Sequence of chain 1.A:
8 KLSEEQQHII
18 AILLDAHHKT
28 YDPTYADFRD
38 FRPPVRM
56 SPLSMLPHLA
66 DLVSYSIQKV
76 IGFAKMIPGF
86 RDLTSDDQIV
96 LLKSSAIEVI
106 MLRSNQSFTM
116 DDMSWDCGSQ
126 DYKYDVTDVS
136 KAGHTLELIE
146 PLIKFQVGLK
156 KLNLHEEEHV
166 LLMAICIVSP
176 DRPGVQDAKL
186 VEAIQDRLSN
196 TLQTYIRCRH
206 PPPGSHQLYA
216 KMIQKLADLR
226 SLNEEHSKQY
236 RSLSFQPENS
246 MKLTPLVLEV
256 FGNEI

Binding-site contacts:
Ligand atom O1 contacts residue ARG108 of chain 1.A at 2.8 Å (salt-bridge).
Ligand atom C24 contacts residue HIS231 of chain 1.A at 3.6 Å.
Ligand atom C1 contacts residue SER71 of chain 1.A at 3.7 Å.
Ligand atom C9 contacts residue TRP120 of chain 1.A at 3.4 Å (hydrophobic).
Ligand atom C26 contacts residue LEU61 of chain 1.A at 3.7 Å (hydrophobic).
Ligand atom C26 contacts residue HIS139 of chain 1.A at 3.5 Å.
Ligand atom C25 contacts residue HIS231 of chain 1.A at 3.7 Å.
Ligand atom C28 contacts residue SER71 of chain 1.A at 3.6 Å.
Ligand atom C28 contacts residue PHE35 of chain 1.A at 3.8 Å (hydrophobic).
Ligand atom C24 contacts residue VAL68 of chain 1.A at 3.8 Å (hydrophobic).
Ligand atom C24 contacts residue HIS139 of chain 1.A at 3.9 Å.
Ligand atom C3 contacts residue TYR28 of chain 1.A at 3.3 Å (hydrophobic).
Ligand atom O3 contacts residue HIS231 of chain 1.A at 2.7 Å (h-bond).
Ligand atom C10 contacts residue SER71 of chain 1.A at 3.7 Å.
Ligand atom O2 contacts residue SER112 of chain 1.A at 3.0 Å (h-bond).
Ligand atom C2 contacts residue TYR28 of chain 1.A at 3.8 Å (hydrophobic).
Ligand atom C15 contacts residue MET106 of chain 1.A at 3.9 Å (hydrophobic).
Ligand atom C3 contacts residue CYS122 of chain 1.A at 4.0 Å (hydrophobic).
Ligand atom C6 contacts residue TRP120 of chain 1.A at 4.0 Å (hydrophobic).
Ligand atom C18 contacts residue VAL68 of chain 1.A at 3.5 Å (hydrophobic).
Ligand atom C28 contacts residue ARG108 of chain 1.A at 3.9 Å.
Ligand atom C3 contacts residue TYR32 of chain 1.A at 3.7 Å (hydrophobic).
Ligand atom C3 contacts residue SER112 of chain 1.A at 3.7 Å.
Ligand atom C4 contacts residue CYS122 of chain 1.A at 3.5 Å (hydrophobic).
Ligand atom O1 contacts residue SER71 of chain 1.A at 2.8 Å (h-bond).
Ligand atom C5 contacts residue SER109 of chain 1.A at 3.8 Å.
Ligand atom O3 contacts residue TYR235 of chain 1.A at 3.7 Å.
Ligand atom C12 contacts residue VAL134 of chain 1.A at 3.8 Å (hydrophobic).
Ligand atom O2 contacts residue SER109 of chain 1.A at 3.3 Å.
Ligand atom C23 contacts residue HIS139 of chain 1.A at 3.5 Å.
Ligand atom C25 contacts residue HIS139 of chain 1.A at 3.5 Å.
Ligand atom C16 contacts residue MET106 of chain 1.A at 3.9 Å (hydrophobic).
Ligand atom C10 contacts residue SER109 of chain 1.A at 3.8 Å.
Ligand atom C6 contacts residue SER109 of chain 1.A at 3.6 Å.
Ligand atom O3 contacts residue HIS139 of chain 1.A at 2.8 Å (h-bond).
Ligand atom C7 contacts residue SER109 of chain 1.A at 3.4 Å.
Ligand atom C1 contacts residue ARG108 of chain 1.A at 3.9 Å.
Ligand atom O2 contacts residue TYR28 of chain 1.A at 2.7 Å (h-bond).
Ligand atom C4 contacts residue SER112 of chain 1.A at 3.7 Å.
Ligand atom C21 contacts residue LEU143 of chain 1.A at 3.6 Å (hydrophobic).

The protein below binds the small molecule below.
Small molecule (SMILES): CC1[C@H](O)CC(=C/C=C2\CCC[C@]3(C)[C@@H]([C@H](C)CCCC(C)(C)O)CC[C@@H]23)C[C@H]1O